Sequence of chain 1.B:
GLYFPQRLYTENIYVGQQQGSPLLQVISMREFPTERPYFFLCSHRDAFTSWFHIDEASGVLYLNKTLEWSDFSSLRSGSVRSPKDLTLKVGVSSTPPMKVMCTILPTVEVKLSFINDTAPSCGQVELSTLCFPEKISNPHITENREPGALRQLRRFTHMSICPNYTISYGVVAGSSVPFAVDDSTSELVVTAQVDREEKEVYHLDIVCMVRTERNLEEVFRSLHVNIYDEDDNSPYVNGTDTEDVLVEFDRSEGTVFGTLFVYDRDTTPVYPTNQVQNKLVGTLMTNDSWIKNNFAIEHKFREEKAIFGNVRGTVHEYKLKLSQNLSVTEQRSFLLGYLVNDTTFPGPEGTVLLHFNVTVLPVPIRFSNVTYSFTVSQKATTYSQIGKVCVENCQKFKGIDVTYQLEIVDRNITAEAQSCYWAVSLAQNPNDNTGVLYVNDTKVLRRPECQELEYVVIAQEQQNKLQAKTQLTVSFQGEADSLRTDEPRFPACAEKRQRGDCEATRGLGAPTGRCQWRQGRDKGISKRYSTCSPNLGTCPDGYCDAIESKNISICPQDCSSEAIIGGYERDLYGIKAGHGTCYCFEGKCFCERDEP

Binding-site contacts:
Ligand atom O5 contacts residue ASN341 of chain 1.B at 2.4 Å (h-bond).
Ligand atom O7 contacts residue ASN341 of chain 1.B at 2.4 Å (h-bond).
Ligand atom C3 contacts residue ASN341 of chain 1.B at 3.8 Å.
Ligand atom O6 contacts residue THR343 of chain 1.B at 3.8 Å.
Ligand atom C4 contacts residue ASN341 of chain 1.B at 4.2 Å.
Ligand atom C5 contacts residue ASN341 of chain 1.B at 3.7 Å.
Ligand atom C6 contacts residue THR343 of chain 1.B at 3.2 Å.
Ligand atom C6 contacts residue PHE345 of chain 1.B at 4.1 Å (hydrophobic).
Ligand atom C7 contacts residue ASN341 of chain 1.B at 2.9 Å.
Ligand atom C5 contacts residue THR343 of chain 1.B at 4.4 Å.
Ligand atom O6 contacts residue PHE345 of chain 1.B at 3.8 Å.
Ligand atom N2 contacts residue ASN341 of chain 1.B at 2.9 Å (h-bond).
Ligand atom O5 contacts residue THR343 of chain 1.B at 3.7 Å.
Ligand atom C8 contacts residue ASN341 of chain 1.B at 4.1 Å.
Ligand atom C2 contacts residue ASN341 of chain 1.B at 2.5 Å.
Ligand atom C1 contacts residue ASN341 of chain 1.B at 1.4 Å.

A protein and the small-molecule ligand that binds it are described below.
Small molecule (SMILES): CC(=O)N[C@@H]1[C@@H](O)[C@H](O)[C@@H](CO)O[C@H]1O